Binding-site contacts:
Ligand atom OAF contacts residue ILE115 of chain 1.A at 3.8 Å.
Ligand atom NAQ contacts residue PHE73 of chain 1.A at 3.7 Å.
Ligand atom OAE contacts residue ARG121 of chain 1.A at 3.0 Å (salt-bridge).
Ligand atom OAG contacts residue PHE131 of chain 1.A at 3.7 Å.
Ligand atom CAM contacts residue PHE147 of chain 1.A at 3.6 Å (hydrophobic).
Ligand atom CAT contacts residue SER77 of chain 1.A at 3.7 Å.
Ligand atom CAK contacts residue PHE131 of chain 1.A at 3.4 Å (hydrophobic).
Ligand atom CAU contacts residue PHE131 of chain 1.A at 3.7 Å (hydrophobic).
Ligand atom CAA contacts residue PHE73 of chain 1.A at 3.7 Å (hydrophobic).
Ligand atom CAJ contacts residue LEU114 of chain 1.A at 3.7 Å (hydrophobic).
Ligand atom NAQ contacts residue LEU114 of chain 1.A at 3.8 Å.
Ligand atom CAI contacts residue SER77 of chain 1.A at 3.3 Å.
Ligand atom CAI contacts residue PHE131 of chain 1.A at 3.8 Å (hydrophobic).
Ligand atom CAR contacts residue SER132 of chain 1.A at 3.2 Å.
Ligand atom CAP contacts residue VAL240 of chain 1.A at 3.8 Å (hydrophobic).
Ligand atom CAC contacts residue GLY236 of chain 1.A at 3.7 Å.
Ligand atom CAW contacts residue PHE73 of chain 1.A at 3.8 Å (hydrophobic).
Ligand atom CAS contacts residue LEU114 of chain 1.A at 3.6 Å (hydrophobic).
Ligand atom CAA contacts residue SER77 of chain 1.A at 3.6 Å.
Ligand atom CAL contacts residue PHE73 of chain 1.A at 3.8 Å (hydrophobic).
Ligand atom CAX contacts residue PHE73 of chain 1.A at 3.6 Å (hydrophobic).
Ligand atom CAN contacts residue SER77 of chain 1.A at 3.5 Å.
Ligand atom CAJ contacts residue ILE118 of chain 1.A at 3.7 Å (hydrophobic).
Ligand atom OAF contacts residue ILE118 of chain 1.A at 3.6 Å.
Ligand atom CAL contacts residue PHE147 of chain 1.A at 3.3 Å (hydrophobic).
Ligand atom OAF contacts residue LEU114 of chain 1.A at 3.5 Å (h-bond).
Ligand atom CAC contacts residue VAL240 of chain 1.A at 3.8 Å (hydrophobic).
Ligand atom CAD contacts residue LEU243 of chain 1.A at 3.8 Å (hydrophobic).
Ligand atom CAK contacts residue CYS80 of chain 1.A at 3.8 Å (hydrophobic).
Ligand atom CAN contacts residue PHE73 of chain 1.A at 3.4 Å (hydrophobic).
Ligand atom CAH contacts residue ILE118 of chain 1.A at 3.7 Å (hydrophobic).
Ligand atom CAV contacts residue PHE73 of chain 1.A at 3.6 Å (hydrophobic).
Ligand atom CAP contacts residue LEU243 of chain 1.A at 3.6 Å (hydrophobic).
Ligand atom OAG contacts residue SER132 of chain 1.A at 2.8 Å (h-bond).
Ligand atom CAK contacts residue LEU76 of chain 1.A at 3.6 Å (hydrophobic).
Ligand atom OAE contacts residue SER132 of chain 1.A at 3.0 Å (h-bond).
Ligand atom CAR contacts residue ARG121 of chain 1.A at 3.8 Å.
Ligand atom CAH contacts residue LEU114 of chain 1.A at 3.3 Å (hydrophobic).
Ligand atom NAQ contacts residue SER77 of chain 1.A at 3.2 Å (h-bond).
Ligand atom CAB contacts residue LEU259 of chain 1.A at 3.7 Å (hydrophobic).

A small-molecule ligand and the protein it binds are described below.
Small molecule (SMILES): CC1(C)CCC(C)(C)c2cc(C(=O)Nc3ccc(C(=O)O)cc3)ccc21

Sequence of chain 1.A:
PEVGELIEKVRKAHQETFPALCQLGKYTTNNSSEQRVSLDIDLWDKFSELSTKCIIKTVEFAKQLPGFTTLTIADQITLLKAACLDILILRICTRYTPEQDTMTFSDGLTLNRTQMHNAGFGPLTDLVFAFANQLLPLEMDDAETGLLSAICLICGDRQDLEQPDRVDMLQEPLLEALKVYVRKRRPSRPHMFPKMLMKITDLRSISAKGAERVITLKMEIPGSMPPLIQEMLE